Sequence of chain 2.C:
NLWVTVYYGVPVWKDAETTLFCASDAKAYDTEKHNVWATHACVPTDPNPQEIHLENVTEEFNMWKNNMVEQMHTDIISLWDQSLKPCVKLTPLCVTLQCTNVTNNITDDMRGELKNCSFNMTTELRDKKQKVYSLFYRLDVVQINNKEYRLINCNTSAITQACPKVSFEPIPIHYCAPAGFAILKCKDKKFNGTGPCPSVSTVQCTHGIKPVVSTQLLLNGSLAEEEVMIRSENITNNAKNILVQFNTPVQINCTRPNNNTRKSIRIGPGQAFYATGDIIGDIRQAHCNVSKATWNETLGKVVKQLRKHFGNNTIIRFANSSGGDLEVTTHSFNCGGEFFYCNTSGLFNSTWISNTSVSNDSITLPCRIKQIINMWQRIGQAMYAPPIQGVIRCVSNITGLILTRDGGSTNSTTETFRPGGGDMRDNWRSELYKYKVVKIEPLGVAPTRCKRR

This protein binds this small molecule.
Small molecule (SMILES): CC(=O)N[C@@H]1[C@@H](O)[C@H](O)[C@@H](CO)O[C@H]1O

Binding-site contacts:
Ligand atom O4 contacts residue SER369 of chain 2.C at 4.2 Å.
Ligand atom C6 contacts residue THR368 of chain 2.C at 3.3 Å.
Ligand atom N2 contacts residue ASN308 of chain 2.C at 2.9 Å (h-bond).
Ligand atom O5 contacts residue ASN308 of chain 2.C at 2.4 Å (h-bond).
Ligand atom O4 contacts residue THR368 of chain 2.C at 3.9 Å.
Ligand atom C8 contacts residue SER378 of chain 2.C at 4.3 Å.
Ligand atom O7 contacts residue LYS304 of chain 2.C at 3.3 Å.
Ligand atom C4 contacts residue ASN308 of chain 2.C at 4.2 Å.
Ligand atom C1 contacts residue ASN308 of chain 2.C at 1.4 Å.
Ligand atom C7 contacts residue SER378 of chain 2.C at 4.1 Å.
Ligand atom C2 contacts residue ASN308 of chain 2.C at 2.5 Å.
Ligand atom C7 contacts residue LYS304 of chain 2.C at 4.3 Å.
Ligand atom C6 contacts residue SER369 of chain 2.C at 3.7 Å.
Ligand atom C5 contacts residue ASN308 of chain 2.C at 3.7 Å.
Ligand atom O5 contacts residue SER369 of chain 2.C at 4.0 Å.
Ligand atom O6 contacts residue THR368 of chain 2.C at 4.0 Å.
Ligand atom C8 contacts residue ASN308 of chain 2.C at 3.9 Å.
Ligand atom O7 contacts residue ASN308 of chain 2.C at 4.5 Å.
Ligand atom C5 contacts residue THR368 of chain 2.C at 4.2 Å.
Ligand atom O7 contacts residue SER378 of chain 2.C at 3.2 Å (h-bond).
Ligand atom C5 contacts residue SER369 of chain 2.C at 3.2 Å.
Ligand atom C3 contacts residue ASN308 of chain 2.C at 3.8 Å.
Ligand atom C4 contacts residue SER369 of chain 2.C at 4.2 Å.
Ligand atom C1 contacts residue SER369 of chain 2.C at 4.3 Å.
Ligand atom C7 contacts residue ASN308 of chain 2.C at 3.6 Å.